Binding-site contacts:
Ligand atom C1 contacts residue GLU133 of chain 2.A at 3.8 Å.
Ligand atom C7 contacts residue GLU133 of chain 2.A at 4.5 Å.
Ligand atom C3 contacts residue ASN19 of chain 2.A at 3.9 Å.
Ligand atom C1 contacts residue ASN19 of chain 2.A at 1.5 Å.
Ligand atom O5 contacts residue ARG136 of chain 2.A at 3.9 Å.
Ligand atom N2 contacts residue ASN19 of chain 2.A at 3.0 Å (h-bond).
Ligand atom C1 contacts residue VAL22 of chain 2.A at 4.4 Å (hydrophobic).
Ligand atom C3 contacts residue ARG136 of chain 2.A at 4.5 Å.
Ligand atom C2 contacts residue ASN19 of chain 2.A at 2.5 Å.
Ligand atom O6 contacts residue VAL22 of chain 2.A at 3.8 Å.
Ligand atom O7 contacts residue ARG136 of chain 2.A at 3.2 Å.
Ligand atom C2 contacts residue ARG136 of chain 2.A at 3.9 Å.
Ligand atom O5 contacts residue GLU133 of chain 2.A at 3.9 Å.
Ligand atom C5 contacts residue ASN19 of chain 2.A at 3.6 Å.
Ligand atom C6 contacts residue GLN132 of chain 2.A at 4.0 Å.
Ligand atom C1 contacts residue ARG136 of chain 2.A at 4.3 Å.
Ligand atom O5 contacts residue ASN19 of chain 2.A at 2.3 Å (h-bond).
Ligand atom C6 contacts residue LEU129 of chain 2.A at 4.0 Å (hydrophobic).
Ligand atom C7 contacts residue ASN19 of chain 2.A at 3.5 Å.
Ligand atom C4 contacts residue GLN132 of chain 2.A at 4.1 Å.
Ligand atom C5 contacts residue VAL22 of chain 2.A at 4.2 Å (hydrophobic).
Ligand atom C4 contacts residue ASN19 of chain 2.A at 4.2 Å.
Ligand atom O3 contacts residue ARG136 of chain 2.A at 4.1 Å.
Ligand atom C2 contacts residue GLU133 of chain 2.A at 3.9 Å.
Ligand atom O7 contacts residue GLU133 of chain 2.A at 3.7 Å.
Ligand atom C6 contacts residue VAL22 of chain 2.A at 3.9 Å (hydrophobic).
Ligand atom O5 contacts residue VAL22 of chain 2.A at 3.4 Å.
Ligand atom O7 contacts residue ASN19 of chain 2.A at 3.7 Å.
Ligand atom O6 contacts residue ARG136 of chain 2.A at 3.8 Å.
Ligand atom C4 contacts residue ARG136 of chain 2.A at 4.2 Å.
Ligand atom C7 contacts residue ARG136 of chain 2.A at 4.4 Å.
Ligand atom O6 contacts residue LEU129 of chain 2.A at 3.5 Å.
Ligand atom O4 contacts residue GLN132 of chain 2.A at 4.3 Å.
Ligand atom O6 contacts residue GLN132 of chain 2.A at 3.1 Å (h-bond).

A protein and the small-molecule ligand that binds it are described below.
Small molecule (SMILES): CC(=O)N[C@@H]1[C@@H](O)[C@H](O)[C@@H](CO)O[C@H]1O

Sequence of chain 2.A:
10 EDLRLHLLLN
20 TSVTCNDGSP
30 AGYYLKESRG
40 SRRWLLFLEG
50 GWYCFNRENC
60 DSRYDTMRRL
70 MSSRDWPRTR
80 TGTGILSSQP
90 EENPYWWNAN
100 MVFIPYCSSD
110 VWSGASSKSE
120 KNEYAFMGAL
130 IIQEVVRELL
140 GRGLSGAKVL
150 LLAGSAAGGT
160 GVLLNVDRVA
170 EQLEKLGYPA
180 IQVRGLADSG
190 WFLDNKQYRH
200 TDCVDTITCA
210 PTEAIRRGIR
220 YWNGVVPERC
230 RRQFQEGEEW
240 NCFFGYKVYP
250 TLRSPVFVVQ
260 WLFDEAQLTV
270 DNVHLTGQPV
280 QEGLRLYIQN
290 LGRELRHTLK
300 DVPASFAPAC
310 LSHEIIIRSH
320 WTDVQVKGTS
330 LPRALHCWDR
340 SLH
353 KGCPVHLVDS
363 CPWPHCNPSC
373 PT